Sequence of chain 2.A:
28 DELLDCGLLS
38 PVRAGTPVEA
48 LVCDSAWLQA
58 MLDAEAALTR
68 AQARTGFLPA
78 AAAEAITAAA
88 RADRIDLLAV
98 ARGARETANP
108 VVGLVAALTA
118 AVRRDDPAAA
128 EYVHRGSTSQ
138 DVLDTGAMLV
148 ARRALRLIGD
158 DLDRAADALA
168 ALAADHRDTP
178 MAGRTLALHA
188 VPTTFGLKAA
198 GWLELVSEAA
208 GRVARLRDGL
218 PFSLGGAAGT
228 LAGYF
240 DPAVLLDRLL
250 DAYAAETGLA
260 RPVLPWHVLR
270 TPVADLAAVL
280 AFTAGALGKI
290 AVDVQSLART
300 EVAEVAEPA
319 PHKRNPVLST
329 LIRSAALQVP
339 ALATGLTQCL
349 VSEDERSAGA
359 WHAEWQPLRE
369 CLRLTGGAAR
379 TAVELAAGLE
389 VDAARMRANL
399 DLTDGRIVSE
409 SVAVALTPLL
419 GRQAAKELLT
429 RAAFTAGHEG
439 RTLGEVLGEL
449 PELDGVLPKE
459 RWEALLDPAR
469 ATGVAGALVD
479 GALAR

Binding-site contacts:
Ligand atom C5 contacts residue ASN323 of chain 4.A at 3.4 Å.
Ligand atom O contacts residue ARG354 of chain 2.A at 4.1 Å.
Ligand atom C5 contacts residue LYS321 of chain 4.A at 4.3 Å.
Ligand atom C5 contacts residue ARG354 of chain 2.A at 3.7 Å.
Ligand atom O7 contacts residue THR135 of chain 2.A at 4.4 Å.
Ligand atom OXT contacts residue ASN323 of chain 4.A at 4.5 Å.
Ligand atom C contacts residue LEU183 of chain 3.A at 4.4 Å (hydrophobic).
Ligand atom C6 contacts residue ARG354 of chain 2.A at 4.1 Å.
Ligand atom C contacts residue SER136 of chain 2.A at 4.2 Å.
Ligand atom C5 contacts residue LEU183 of chain 3.A at 4.5 Å (hydrophobic).
Ligand atom C6 contacts residue ASN323 of chain 4.A at 3.6 Å.
Ligand atom C6 contacts residue LYS321 of chain 4.A at 3.7 Å.
Ligand atom O contacts residue SER136 of chain 2.A at 3.1 Å.
Ligand atom O8 contacts residue ASN323 of chain 4.A at 3.3 Å (h-bond).
Ligand atom C4 contacts residue SER136 of chain 2.A at 4.5 Å.
Ligand atom OXT contacts residue ASN106 of chain 2.A at 4.1 Å.
Ligand atom C contacts residue TRP359 of chain 2.A at 4.4 Å (hydrophobic).
Ligand atom C6 contacts residue THR182 of chain 3.A at 3.8 Å.
Ligand atom C5 contacts residue THR182 of chain 3.A at 4.2 Å.
Ligand atom O7 contacts residue ARG354 of chain 2.A at 4.3 Å.
Ligand atom O8 contacts residue THR182 of chain 3.A at 3.1 Å (h-bond).
Ligand atom C contacts residue ARG354 of chain 2.A at 3.8 Å.
Ligand atom OXT contacts residue TRP359 of chain 2.A at 4.3 Å.
Ligand atom C4 contacts residue ARG354 of chain 2.A at 3.8 Å.
Ligand atom OXT contacts residue LEU183 of chain 3.A at 3.2 Å.
Ligand atom O contacts residue ASN106 of chain 2.A at 2.7 Å (h-bond).
Ligand atom O8 contacts residue LYS321 of chain 4.A at 2.5 Å (salt-bridge).
Ligand atom C contacts residue ASN106 of chain 2.A at 3.6 Å.
Ligand atom OXT contacts residue ARG354 of chain 2.A at 3.6 Å.
Ligand atom O contacts residue TRP359 of chain 2.A at 3.7 Å.

The small molecule below binds the protein below.
Small molecule (SMILES): O=C(O)/C=C/C(=O)O

Sequence of chain 3.A:
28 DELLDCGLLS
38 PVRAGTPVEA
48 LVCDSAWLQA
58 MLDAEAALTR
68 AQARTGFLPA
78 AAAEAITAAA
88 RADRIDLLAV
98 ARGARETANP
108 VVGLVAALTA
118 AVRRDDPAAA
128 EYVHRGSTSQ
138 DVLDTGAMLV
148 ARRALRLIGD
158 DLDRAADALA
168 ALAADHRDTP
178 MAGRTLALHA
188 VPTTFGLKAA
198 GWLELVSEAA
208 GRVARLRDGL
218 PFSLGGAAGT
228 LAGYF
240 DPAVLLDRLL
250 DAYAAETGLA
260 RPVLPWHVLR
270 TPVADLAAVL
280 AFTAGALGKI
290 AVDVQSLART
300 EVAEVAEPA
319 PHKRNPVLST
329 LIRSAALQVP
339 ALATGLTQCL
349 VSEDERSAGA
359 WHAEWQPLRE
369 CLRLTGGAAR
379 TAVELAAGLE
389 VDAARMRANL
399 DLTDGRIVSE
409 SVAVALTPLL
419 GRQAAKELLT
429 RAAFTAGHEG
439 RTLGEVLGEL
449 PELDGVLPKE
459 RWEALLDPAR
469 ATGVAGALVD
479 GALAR

Sequence of chain 4.A:
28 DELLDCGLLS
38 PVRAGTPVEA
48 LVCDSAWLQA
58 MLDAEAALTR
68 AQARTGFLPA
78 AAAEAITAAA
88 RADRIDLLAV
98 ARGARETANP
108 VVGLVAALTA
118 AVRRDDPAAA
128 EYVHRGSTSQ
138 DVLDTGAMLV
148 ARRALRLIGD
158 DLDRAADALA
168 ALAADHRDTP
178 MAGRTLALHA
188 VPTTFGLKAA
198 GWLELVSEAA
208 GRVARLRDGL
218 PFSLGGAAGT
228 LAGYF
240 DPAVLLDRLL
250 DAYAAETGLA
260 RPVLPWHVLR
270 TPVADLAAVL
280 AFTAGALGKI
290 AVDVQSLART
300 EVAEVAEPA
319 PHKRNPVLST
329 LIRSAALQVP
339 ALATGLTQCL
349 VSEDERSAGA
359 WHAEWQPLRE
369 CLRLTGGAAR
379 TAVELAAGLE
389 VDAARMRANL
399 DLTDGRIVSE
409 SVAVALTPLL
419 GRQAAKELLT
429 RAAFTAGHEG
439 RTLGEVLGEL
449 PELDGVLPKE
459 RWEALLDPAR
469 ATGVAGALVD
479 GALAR